A protein and the small-molecule ligand that binds it are described below.
Small molecule (SMILES): N[C@H]1CCN(S(=O)(=O)c2ccccc2)C1

Sequence of chain 3.A:
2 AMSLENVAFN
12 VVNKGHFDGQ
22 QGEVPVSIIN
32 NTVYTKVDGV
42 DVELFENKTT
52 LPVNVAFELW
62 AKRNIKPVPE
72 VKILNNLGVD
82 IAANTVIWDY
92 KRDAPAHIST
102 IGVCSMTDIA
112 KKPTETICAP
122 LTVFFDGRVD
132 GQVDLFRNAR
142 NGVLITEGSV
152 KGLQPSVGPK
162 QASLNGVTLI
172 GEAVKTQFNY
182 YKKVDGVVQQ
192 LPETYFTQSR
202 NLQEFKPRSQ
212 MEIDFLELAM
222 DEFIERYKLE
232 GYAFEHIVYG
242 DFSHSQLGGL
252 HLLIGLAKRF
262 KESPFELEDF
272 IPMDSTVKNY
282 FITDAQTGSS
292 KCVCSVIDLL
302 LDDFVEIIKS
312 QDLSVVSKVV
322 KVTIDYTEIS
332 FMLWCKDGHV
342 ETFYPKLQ

Sequence of chain 2.A:
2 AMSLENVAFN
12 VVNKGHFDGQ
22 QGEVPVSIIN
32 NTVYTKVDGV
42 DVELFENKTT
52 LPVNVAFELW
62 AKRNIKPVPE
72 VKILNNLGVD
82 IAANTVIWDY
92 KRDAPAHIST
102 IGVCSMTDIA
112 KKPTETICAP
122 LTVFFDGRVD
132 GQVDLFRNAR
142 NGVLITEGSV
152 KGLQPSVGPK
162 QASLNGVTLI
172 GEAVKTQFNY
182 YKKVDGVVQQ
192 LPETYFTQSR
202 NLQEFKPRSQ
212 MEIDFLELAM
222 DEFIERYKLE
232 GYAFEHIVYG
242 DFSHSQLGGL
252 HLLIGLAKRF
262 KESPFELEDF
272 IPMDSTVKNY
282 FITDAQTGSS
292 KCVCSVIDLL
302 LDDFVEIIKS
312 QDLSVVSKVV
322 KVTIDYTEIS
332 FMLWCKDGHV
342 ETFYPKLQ

Binding-site contacts:
Ligand atom O08 contacts residue VAL175 of chain 2.A at 3.7 Å.
Ligand atom N01 contacts residue SER244 of chain 3.A at 3.1 Å (h-bond).
Ligand atom C06 contacts residue ALA174 of chain 2.A at 3.8 Å (hydrophobic).
Ligand atom C14 contacts residue LYS176 of chain 2.A at 4.4 Å.
Ligand atom C02 contacts residue SER244 of chain 3.A at 3.6 Å.
Ligand atom C15 contacts residue VAL175 of chain 2.A at 3.5 Å (hydrophobic).
Ligand atom C15 contacts residue ALA174 of chain 2.A at 4.5 Å (hydrophobic).
Ligand atom C15 contacts residue LYS176 of chain 2.A at 4.1 Å.
Ligand atom C14 contacts residue GLY172 of chain 2.A at 3.4 Å.
Ligand atom N01 contacts residue ALA174 of chain 2.A at 4.0 Å.
Ligand atom C14 contacts residue VAL175 of chain 2.A at 3.6 Å (hydrophobic).
Ligand atom C13 contacts residue GLY172 of chain 2.A at 4.2 Å.
Ligand atom C15 contacts residue GLU173 of chain 2.A at 3.4 Å.
Ligand atom C14 contacts residue GLU173 of chain 2.A at 3.8 Å.
Ligand atom C15 contacts residue GLY172 of chain 2.A at 4.3 Å.
Ligand atom C10 contacts residue LYS176 of chain 2.A at 4.5 Å.
Ligand atom C06 contacts residue SER244 of chain 3.A at 4.1 Å.
Ligand atom C10 contacts residue VAL175 of chain 2.A at 4.4 Å (hydrophobic).
Ligand atom O08 contacts residue ALA174 of chain 2.A at 3.5 Å (h-bond).
Ligand atom C10 contacts residue GLU173 of chain 2.A at 4.4 Å.
Ligand atom O08 contacts residue LYS176 of chain 2.A at 3.8 Å.
Ligand atom N01 contacts residue HIS245 of chain 3.A at 3.9 Å.
Ligand atom C06 contacts residue GLU173 of chain 2.A at 3.6 Å.